This protein binds this small molecule.
Small molecule (SMILES): CC(=O)N[C@@H]1[C@@H](O)[C@H](O)[C@@H](CO)O[C@H]1O

Sequence of chain 53.H:
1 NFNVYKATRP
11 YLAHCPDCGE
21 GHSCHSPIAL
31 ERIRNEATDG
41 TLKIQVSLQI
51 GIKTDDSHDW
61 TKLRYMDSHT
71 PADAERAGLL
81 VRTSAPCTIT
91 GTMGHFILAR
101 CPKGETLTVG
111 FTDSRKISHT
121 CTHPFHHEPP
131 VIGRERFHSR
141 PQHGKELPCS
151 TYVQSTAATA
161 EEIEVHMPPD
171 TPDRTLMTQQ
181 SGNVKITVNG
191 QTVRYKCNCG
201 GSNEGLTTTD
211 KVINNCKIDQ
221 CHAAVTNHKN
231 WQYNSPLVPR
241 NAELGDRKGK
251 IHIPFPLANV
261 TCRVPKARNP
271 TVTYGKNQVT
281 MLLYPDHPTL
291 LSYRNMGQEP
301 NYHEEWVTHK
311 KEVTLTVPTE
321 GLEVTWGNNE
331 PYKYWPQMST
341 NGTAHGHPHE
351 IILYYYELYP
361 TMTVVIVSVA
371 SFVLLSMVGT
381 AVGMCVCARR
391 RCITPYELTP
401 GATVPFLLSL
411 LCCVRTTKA

Sequence of chain 53.G:
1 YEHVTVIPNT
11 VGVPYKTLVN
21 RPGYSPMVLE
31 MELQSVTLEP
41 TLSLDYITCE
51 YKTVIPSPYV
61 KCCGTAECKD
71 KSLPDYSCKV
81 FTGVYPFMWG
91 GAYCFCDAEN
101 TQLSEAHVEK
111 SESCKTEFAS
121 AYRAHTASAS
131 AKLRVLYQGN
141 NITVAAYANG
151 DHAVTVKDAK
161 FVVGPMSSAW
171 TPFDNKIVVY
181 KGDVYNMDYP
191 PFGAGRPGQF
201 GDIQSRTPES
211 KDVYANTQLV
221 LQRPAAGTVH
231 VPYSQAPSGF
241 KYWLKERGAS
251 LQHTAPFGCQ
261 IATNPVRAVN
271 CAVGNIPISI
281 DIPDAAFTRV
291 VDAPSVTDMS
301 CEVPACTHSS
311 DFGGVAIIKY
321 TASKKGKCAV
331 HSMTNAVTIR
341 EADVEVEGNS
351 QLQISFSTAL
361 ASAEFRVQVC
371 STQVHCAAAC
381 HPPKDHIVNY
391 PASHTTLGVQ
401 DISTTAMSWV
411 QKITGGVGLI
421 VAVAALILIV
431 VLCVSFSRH

Binding-site contacts:
Ligand atom O5 contacts residue THR116 of chain 53.G at 3.9 Å.
Ligand atom C8 contacts residue ASN259 of chain 53.H at 4.4 Å.
Ligand atom C7 contacts residue ASN259 of chain 53.H at 3.1 Å.
Ligand atom O7 contacts residue LYS181 of chain 53.G at 4.2 Å.
Ligand atom C5 contacts residue ASN259 of chain 53.H at 3.6 Å.
Ligand atom O6 contacts residue THR116 of chain 53.G at 3.3 Å.
Ligand atom C1 contacts residue ASN259 of chain 53.H at 1.4 Å.
Ligand atom C2 contacts residue ASN259 of chain 53.H at 2.4 Å.
Ligand atom C6 contacts residue LYS115 of chain 53.G at 4.1 Å.
Ligand atom O5 contacts residue ASN259 of chain 53.H at 2.3 Å (h-bond).
Ligand atom O6 contacts residue LYS115 of chain 53.G at 4.2 Å.
Ligand atom C5 contacts residue THR116 of chain 53.G at 4.5 Å.
Ligand atom C4 contacts residue ASN259 of chain 53.H at 4.2 Å.
Ligand atom O7 contacts residue ASN259 of chain 53.H at 2.9 Å (h-bond).
Ligand atom C3 contacts residue ASN259 of chain 53.H at 3.8 Å.
Ligand atom N2 contacts residue ASN259 of chain 53.H at 2.9 Å (h-bond).
Ligand atom C6 contacts residue THR116 of chain 53.G at 3.8 Å.